Binding-site contacts:
Ligand atom O4' contacts residue GLY81 of chain 1.H at 4.5 Å.
Ligand atom O5' contacts residue GLY82 of chain 1.H at 4.4 Å.
Ligand atom C5' contacts residue GLY82 of chain 1.H at 3.9 Å.
Ligand atom C5' contacts residue GLY81 of chain 1.H at 3.5 Å.
Ligand atom C4' contacts residue GLY81 of chain 1.H at 4.0 Å.

Sequence of chain 1.H:
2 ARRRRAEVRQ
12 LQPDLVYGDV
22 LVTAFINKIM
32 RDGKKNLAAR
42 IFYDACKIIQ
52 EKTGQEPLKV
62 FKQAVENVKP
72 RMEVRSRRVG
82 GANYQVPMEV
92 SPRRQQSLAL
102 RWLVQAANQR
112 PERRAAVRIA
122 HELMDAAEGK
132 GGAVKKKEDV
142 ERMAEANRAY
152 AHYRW

A protein and the small-molecule ligand that binds it are described below.
Small molecule (SMILES): Nc1ccn([C@@H]2O[C@H](CO[P](=O)(O)O[C@H]3[C@@H](O)[C@H](n4ccc(=O)[nH]c4=O)O[C@@H]3CO[P](=O)(O)O[C@H]3[C@@H](O)[C@H](n4ccc(=O)[nH]c4=O)O[C@@H]3CO[P](=O)(O)O[C@H]3[C@@H](O)[C@H](n4ccc(=O)[nH]c4=O)O[C@@H]3CO[P](=O)(O)O[C@H]3[C@@H](O)[C@H](n4ccc(N)nc4=O)O[C@@H]3CO)[C@@H](O[P](=O)(O)OC[C@H]3O[C@@H](n4ccc(=O)[nH]c4=O)[C@H](O)[C@@H]3O)[C@H]2O)c(=O)n1